The protein below binds the small molecule below.
Small molecule (SMILES): CC(C)CCN1c2nc(Nc3cc(F)c(O)c(F)c3)ncc2N(C)C(=O)[C@@H]1C

Sequence of chain 1.C:
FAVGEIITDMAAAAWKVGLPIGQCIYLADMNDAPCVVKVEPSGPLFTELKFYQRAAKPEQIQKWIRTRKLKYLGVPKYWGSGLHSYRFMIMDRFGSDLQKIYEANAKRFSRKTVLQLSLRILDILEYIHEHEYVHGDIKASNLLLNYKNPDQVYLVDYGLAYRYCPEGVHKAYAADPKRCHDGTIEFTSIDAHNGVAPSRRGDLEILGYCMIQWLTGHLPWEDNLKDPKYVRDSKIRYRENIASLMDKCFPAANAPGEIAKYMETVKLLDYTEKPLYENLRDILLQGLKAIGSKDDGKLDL

Binding-site contacts:
Ligand atom C5 contacts residue VAL69 of chain 1.C at 3.9 Å (hydrophobic).
Ligand atom C10 contacts residue ILE51 of chain 1.C at 3.6 Å (hydrophobic).
Ligand atom C7 contacts residue ILE51 of chain 1.C at 3.9 Å (hydrophobic).
Ligand atom C12 contacts residue ASP132 of chain 1.C at 3.7 Å.
Ligand atom C12 contacts residue PHE134 of chain 1.C at 4.0 Å (hydrophobic).
Ligand atom N1 contacts residue ARG133 of chain 1.C at 3.6 Å.
Ligand atom F1 contacts residue LYS71 of chain 1.C at 3.1 Å.
Ligand atom C16 contacts residue MET131 of chain 1.C at 3.9 Å (hydrophobic).
Ligand atom C11 contacts residue VAL196 of chain 1.C at 3.7 Å (hydrophobic).
Ligand atom O1 contacts residue LYS71 of chain 1.C at 2.7 Å (salt-bridge).
Ligand atom C contacts residue ILE43 of chain 1.C at 3.7 Å (hydrophobic).
Ligand atom N4 contacts residue PHE134 of chain 1.C at 3.6 Å.
Ligand atom F contacts residue TYR87 of chain 1.C at 3.7 Å.
Ligand atom O1 contacts residue VAL196 of chain 1.C at 3.7 Å.
Ligand atom C15 contacts residue LYS71 of chain 1.C at 3.5 Å.
Ligand atom C14 contacts residue LYS71 of chain 1.C at 3.6 Å.
Ligand atom C6 contacts residue LEU184 of chain 1.C at 3.8 Å (hydrophobic).
Ligand atom C contacts residue GLY44 of chain 1.C at 3.8 Å.
Ligand atom F contacts residue MET131 of chain 1.C at 3.4 Å.
Ligand atom C12 contacts residue VAL69 of chain 1.C at 3.9 Å (hydrophobic).
Ligand atom N2 contacts residue LEU184 of chain 1.C at 3.5 Å.
Ligand atom C17 contacts residue PHE134 of chain 1.C at 3.5 Å (hydrophobic).
Ligand atom C11 contacts residue ASN182 of chain 1.C at 3.7 Å.
Ligand atom C16 contacts residue VAL196 of chain 1.C at 3.9 Å (hydrophobic).
Ligand atom C15 contacts residue VAL196 of chain 1.C at 3.7 Å (hydrophobic).
Ligand atom N4 contacts residue ASP132 of chain 1.C at 3.1 Å (salt-bridge).
Ligand atom C11 contacts residue SER181 of chain 1.C at 3.6 Å.
Ligand atom O1 contacts residue GLU83 of chain 1.C at 3.6 Å (salt-bridge).
Ligand atom N1 contacts residue VAL69 of chain 1.C at 3.6 Å.
Ligand atom F contacts residue PRO111 of chain 1.C at 3.4 Å.
Ligand atom C8 contacts residue LEU184 of chain 1.C at 3.9 Å (hydrophobic).
Ligand atom C4 contacts residue PHE134 of chain 1.C at 3.5 Å (hydrophobic).
Ligand atom C17 contacts residue ASP132 of chain 1.C at 3.4 Å.
Ligand atom C5 contacts residue LEU184 of chain 1.C at 3.8 Å (hydrophobic).
Ligand atom N1 contacts residue PHE134 of chain 1.C at 2.9 Å (h-bond).
Ligand atom C17 contacts residue MET131 of chain 1.C at 3.9 Å (hydrophobic).
Ligand atom O1 contacts residue ASP197 of chain 1.C at 3.4 Å (salt-bridge).
Ligand atom N4 contacts residue VAL69 of chain 1.C at 3.6 Å.
Ligand atom C5 contacts residue PHE134 of chain 1.C at 3.9 Å (hydrophobic).
Ligand atom F1 contacts residue ILE51 of chain 1.C at 3.8 Å.